Sequence of chain 1.C:
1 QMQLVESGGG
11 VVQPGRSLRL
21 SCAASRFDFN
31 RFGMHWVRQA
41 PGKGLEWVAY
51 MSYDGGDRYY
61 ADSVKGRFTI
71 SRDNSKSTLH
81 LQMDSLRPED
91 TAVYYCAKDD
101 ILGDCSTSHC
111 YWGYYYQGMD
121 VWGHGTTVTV

A small-molecule ligand and the protein it binds are described below.
Small molecule (SMILES): CC(=O)N[C@H]1[C@H](O[C@H]2[C@H](O)[C@@H](NC(C)=O)CO[C@@H]2CO)O[C@H](CO)[C@@H](O[C@@H]2O[C@H](CO[C@H]3O[C@H](CO[C@H]4O[C@H](CO)[C@@H](O)[C@H](O)[C@@H]4O[C@H]4O[C@H](CO)[C@@H](O)[C@H](O)[C@@H]4O)[C@@H](O)[C@H](O[C@H]4O[C@H](CO)[C@@H](O)[C@H](O)[C@@H]4O)[C@@H]3O)[C@@H](O)[C@H](O[C@H]3O[C@H](CO)[C@@H](O)[C@H](O)[C@@H]3O[C@H]3O[C@H](CO)[C@@H](O)[C@H](O)[C@@H]3O)[C@@H]2O)[C@@H]1O

Sequence of chain 1.I:
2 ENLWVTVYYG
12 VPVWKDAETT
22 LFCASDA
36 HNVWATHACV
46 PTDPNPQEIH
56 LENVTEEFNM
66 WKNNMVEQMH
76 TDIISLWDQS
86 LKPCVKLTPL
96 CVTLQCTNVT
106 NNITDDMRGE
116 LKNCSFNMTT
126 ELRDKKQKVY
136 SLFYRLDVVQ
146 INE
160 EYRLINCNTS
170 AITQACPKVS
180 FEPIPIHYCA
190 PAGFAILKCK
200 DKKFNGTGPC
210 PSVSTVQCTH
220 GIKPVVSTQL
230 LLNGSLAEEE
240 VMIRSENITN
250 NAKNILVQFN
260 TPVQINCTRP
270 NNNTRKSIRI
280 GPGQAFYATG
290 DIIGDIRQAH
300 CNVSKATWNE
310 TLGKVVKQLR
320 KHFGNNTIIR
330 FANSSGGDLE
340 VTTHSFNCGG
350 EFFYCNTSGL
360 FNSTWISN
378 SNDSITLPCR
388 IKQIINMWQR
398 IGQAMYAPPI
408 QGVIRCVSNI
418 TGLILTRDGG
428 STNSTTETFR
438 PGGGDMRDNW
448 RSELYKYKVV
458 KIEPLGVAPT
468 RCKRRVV

Binding-site contacts:
Ligand atom O2 contacts residue ASP104 of chain 1.C at 3.1 Å (salt-bridge).
Ligand atom C4 contacts residue ARG31 of chain 1.C at 3.3 Å.
Ligand atom C7 contacts residue ASN232 of chain 1.I at 3.5 Å.
Ligand atom O7 contacts residue ASN232 of chain 1.I at 3.7 Å.
Ligand atom C2 contacts residue ASN232 of chain 1.I at 2.5 Å.
Ligand atom C2 contacts residue ASP104 of chain 1.C at 3.3 Å.
Ligand atom C3 contacts residue ARG31 of chain 1.C at 3.5 Å.
Ligand atom N2 contacts residue SER415 of chain 1.I at 2.8 Å (h-bond).
Ligand atom O2 contacts residue ARG31 of chain 1.C at 2.4 Å (salt-bridge).
Ligand atom C8 contacts residue LEU231 of chain 1.I at 3.8 Å (hydrophobic).
Ligand atom C7 contacts residue SER415 of chain 1.I at 3.9 Å.
Ligand atom C4 contacts residue VAL414 of chain 1.I at 3.9 Å (hydrophobic).
Ligand atom O7 contacts residue CYS413 of chain 1.I at 4.0 Å.
Ligand atom C1 contacts residue ASP104 of chain 1.C at 3.9 Å.
Ligand atom C1 contacts residue SER415 of chain 1.I at 3.4 Å.
Ligand atom O7 contacts residue VAL414 of chain 1.I at 3.7 Å.
Ligand atom C5 contacts residue NAG1 of chain 1.EB at 3.9 Å.
Ligand atom C5 contacts residue ASN232 of chain 1.I at 3.6 Å.
Ligand atom C3 contacts residue VAL414 of chain 1.I at 3.9 Å (hydrophobic).
Ligand atom O3 contacts residue CYS413 of chain 1.I at 3.6 Å.
Ligand atom C8 contacts residue ASN346 of chain 1.I at 3.9 Å.
Ligand atom O6 contacts residue GLY348 of chain 1.I at 3.7 Å.
Ligand atom N2 contacts residue ASN232 of chain 1.I at 2.9 Å (h-bond).
Ligand atom C7 contacts residue VAL224 of chain 1.I at 4.1 Å (hydrophobic).
Ligand atom O5 contacts residue NAG1 of chain 1.EB at 3.4 Å.
Ligand atom O5 contacts residue ASN232 of chain 1.I at 2.3 Å (h-bond).
Ligand atom C3 contacts residue ASN232 of chain 1.I at 3.8 Å.
Ligand atom C1 contacts residue ASN232 of chain 1.I at 1.4 Å.
Ligand atom C2 contacts residue ARG31 of chain 1.C at 3.5 Å.
Ligand atom C6 contacts residue NAG1 of chain 1.EB at 3.7 Å.
Ligand atom C8 contacts residue VAL224 of chain 1.I at 3.8 Å (hydrophobic).
Ligand atom O4 contacts residue VAL414 of chain 1.I at 3.8 Å.
Ligand atom C6 contacts residue GLU181 of chain 1.I at 3.1 Å.
Ligand atom C5 contacts residue VAL414 of chain 1.I at 3.4 Å (hydrophobic).
Ligand atom O3 contacts residue ARG31 of chain 1.C at 2.8 Å (salt-bridge).
Ligand atom C2 contacts residue SER415 of chain 1.I at 3.4 Å.
Ligand atom O5 contacts residue GLU181 of chain 1.I at 4.0 Å.
Ligand atom C3 contacts residue SER415 of chain 1.I at 3.6 Å.
Ligand atom C5 contacts residue GLU181 of chain 1.I at 3.5 Å.
Ligand atom O7 contacts residue VAL224 of chain 1.I at 3.8 Å.